Sequence of chain 1.A:
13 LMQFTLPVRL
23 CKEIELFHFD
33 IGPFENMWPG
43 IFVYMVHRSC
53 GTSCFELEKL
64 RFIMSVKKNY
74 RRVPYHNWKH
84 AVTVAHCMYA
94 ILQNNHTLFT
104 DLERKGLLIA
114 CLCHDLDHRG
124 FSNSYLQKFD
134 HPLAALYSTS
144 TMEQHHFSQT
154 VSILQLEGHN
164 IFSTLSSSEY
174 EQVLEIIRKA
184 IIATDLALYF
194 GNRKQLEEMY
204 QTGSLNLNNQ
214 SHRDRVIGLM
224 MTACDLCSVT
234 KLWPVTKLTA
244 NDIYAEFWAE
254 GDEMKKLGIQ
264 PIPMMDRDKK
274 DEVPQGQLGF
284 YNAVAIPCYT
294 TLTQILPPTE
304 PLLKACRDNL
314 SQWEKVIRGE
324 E

This protein binds this small molecule.
Small molecule (SMILES): CNC(=O)c1cc(CCc2nc(N3CCCC3)nn2C)nn2c(C)c(C)nc12

Binding-site contacts:
Ligand atom C11 contacts residue ILE246 of chain 1.A at 3.6 Å (hydrophobic).
Ligand atom N13 contacts residue PHE283 of chain 1.A at 3.3 Å.
Ligand atom C3 contacts residue PHE250 of chain 1.A at 3.8 Å (hydrophobic).
Ligand atom C18 contacts residue TYR247 of chain 1.A at 3.4 Å (hydrophobic).
Ligand atom C1 contacts residue PHE283 of chain 1.A at 3.4 Å (hydrophobic).
Ligand atom C16 contacts residue GLN280 of chain 1.A at 3.7 Å.
Ligand atom C27 contacts residue GLU275 of chain 1.A at 3.5 Å.
Ligand atom C28 contacts residue TYR247 of chain 1.A at 3.7 Å (hydrophobic).
Ligand atom N20 contacts residue GLY279 of chain 1.A at 3.7 Å.
Ligand atom C15 contacts residue GLN280 of chain 1.A at 3.5 Å.
Ligand atom N22 contacts residue GLY279 of chain 1.A at 3.6 Å.
Ligand atom C12 contacts residue ILE246 of chain 1.A at 3.7 Å (hydrophobic).
Ligand atom C11 contacts residue PHE283 of chain 1.A at 3.6 Å (hydrophobic).
Ligand atom C9 contacts residue PHE283 of chain 1.A at 3.3 Å (hydrophobic).
Ligand atom N10 contacts residue PHE283 of chain 1.A at 3.7 Å.
Ligand atom N24 contacts residue MET267 of chain 1.A at 3.6 Å.
Ligand atom C21 contacts residue TYR247 of chain 1.A at 3.7 Å (hydrophobic).
Ligand atom C27 contacts residue LYS272 of chain 1.A at 3.5 Å.
Ligand atom C14 contacts residue LEU229 of chain 1.A at 3.7 Å (hydrophobic).
Ligand atom C2 contacts residue PHE283 of chain 1.A at 3.7 Å (hydrophobic).
Ligand atom C16 contacts residue MET267 of chain 1.A at 3.8 Å (hydrophobic).
Ligand atom C15 contacts residue VAL232 of chain 1.A at 3.7 Å (hydrophobic).
Ligand atom C16 contacts residue TYR247 of chain 1.A at 3.5 Å (hydrophobic).
Ligand atom N22 contacts residue TYR247 of chain 1.A at 2.6 Å (h-bond).
Ligand atom C5 contacts residue PHE283 of chain 1.A at 3.5 Å (hydrophobic).
Ligand atom N19 contacts residue GLY279 of chain 1.A at 3.6 Å.
Ligand atom C17 contacts residue PHE283 of chain 1.A at 3.7 Å (hydrophobic).
Ligand atom C2 contacts residue PHE250 of chain 1.A at 3.5 Å (hydrophobic).
Ligand atom C18 contacts residue MET267 of chain 1.A at 3.8 Å (hydrophobic).
Ligand atom C26 contacts residue PRO266 of chain 1.A at 3.6 Å (hydrophobic).
Ligand atom C17 contacts residue TYR247 of chain 1.A at 3.4 Å (hydrophobic).
Ligand atom C21 contacts residue GLY279 of chain 1.A at 3.4 Å.
Ligand atom C18 contacts residue GLY279 of chain 1.A at 3.4 Å.
Ligand atom C17 contacts residue GLY279 of chain 1.A at 3.6 Å.
Ligand atom C25 contacts residue MET267 of chain 1.A at 3.8 Å (hydrophobic).
Ligand atom C15 contacts residue ILE246 of chain 1.A at 3.6 Å (hydrophobic).
Ligand atom N4 contacts residue GLN280 of chain 1.A at 3.1 Å (h-bond).
Ligand atom C3 contacts residue GLN280 of chain 1.A at 3.8 Å.
Ligand atom C12 contacts residue PHE283 of chain 1.A at 3.7 Å (hydrophobic).
Ligand atom C17 contacts residue GLN280 of chain 1.A at 3.5 Å.